Binding-site contacts:
Ligand atom C25 contacts residue LEU464 of chain 1.B at 3.6 Å (hydrophobic).
Ligand atom C25 contacts residue PHE467 of chain 1.B at 3.6 Å (hydrophobic).
Ligand atom C23 contacts residue PHE467 of chain 1.B at 3.6 Å (hydrophobic).
Ligand atom C24 contacts residue ILE491 of chain 1.B at 3.6 Å (hydrophobic).
Ligand atom C36 contacts residue ARG460 of chain 1.B at 3.7 Å.
Ligand atom C30 contacts residue ARG460 of chain 1.B at 3.7 Å.
Ligand atom C28 contacts residue MET447 of chain 1.B at 3.7 Å (hydrophobic).
Ligand atom C35 contacts residue ARG460 of chain 1.B at 3.5 Å.
Ligand atom C38 contacts residue ARG460 of chain 1.B at 3.9 Å.
Ligand atom CL2 contacts residue PHE443 of chain 1.B at 3.7 Å.
Ligand atom C23 contacts residue MET447 of chain 1.B at 3.5 Å (hydrophobic).
Ligand atom C29 contacts residue PHE467 of chain 1.B at 3.9 Å (hydrophobic).
Ligand atom C39 contacts residue ARG460 of chain 1.B at 3.8 Å.
Ligand atom C04 contacts residue PHE467 of chain 1.B at 3.9 Å (hydrophobic).
Ligand atom C27 contacts residue PHE467 of chain 1.B at 3.6 Å (hydrophobic).
Ligand atom C26 contacts residue PHE467 of chain 1.B at 3.7 Å (hydrophobic).
Ligand atom C04 contacts residue PHE425 of chain 1.B at 3.9 Å (hydrophobic).
Ligand atom O01 contacts residue LEU464 of chain 1.B at 3.8 Å.
Ligand atom C10 contacts residue LEU464 of chain 1.B at 2.9 Å (hydrophobic).
Ligand atom C24 contacts residue GLY468 of chain 1.B at 3.6 Å.
Ligand atom O02 contacts residue ARG460 of chain 1.B at 3.2 Å (salt-bridge).
Ligand atom C08 contacts residue LEU464 of chain 1.B at 3.5 Å (hydrophobic).
Ligand atom C22 contacts residue MET447 of chain 1.B at 3.6 Å (hydrophobic).
Ligand atom C22 contacts residue PHE467 of chain 1.B at 3.6 Å (hydrophobic).
Ligand atom C27 contacts residue MET447 of chain 1.B at 3.8 Å (hydrophobic).
Ligand atom CL contacts residue PHE425 of chain 1.B at 3.5 Å.
Ligand atom C18 contacts residue HIS421 of chain 1.B at 3.9 Å.
Ligand atom C34 contacts residue ARG460 of chain 1.B at 3.7 Å.
Ligand atom C31 contacts residue ARG460 of chain 1.B at 3.4 Å.
Ligand atom C37 contacts residue ASN457 of chain 1.B at 3.9 Å.
Ligand atom C09 contacts residue LEU464 of chain 1.B at 3.4 Å (hydrophobic).
Ligand atom C32 contacts residue ARG460 of chain 1.B at 3.4 Å.
Ligand atom C38 contacts residue ASN457 of chain 1.B at 3.8 Å.
Ligand atom CL contacts residue MET428 of chain 1.B at 3.5 Å.
Ligand atom CL contacts residue ALA424 of chain 1.B at 3.3 Å.
Ligand atom C24 contacts residue MET447 of chain 1.B at 3.8 Å (hydrophobic).
Ligand atom O03 contacts residue ARG460 of chain 1.B at 3.0 Å (salt-bridge).
Ligand atom C33 contacts residue ARG460 of chain 1.B at 3.4 Å.
Ligand atom C28 contacts residue PHE467 of chain 1.B at 3.5 Å (hydrophobic).
Ligand atom O04 contacts residue GLY454 of chain 1.B at 3.8 Å.

The protein below binds the small molecule below.
Small molecule (SMILES): Cc1cc(OCCCc2c3n(c4c(-c5c(C)nn(C)c5C)c(Cl)ccc24)CCCN(c2cc(C(=O)O)cc4c2ccn4C)C3=O)cc(C)c1Cl

Sequence of chain 1.B:
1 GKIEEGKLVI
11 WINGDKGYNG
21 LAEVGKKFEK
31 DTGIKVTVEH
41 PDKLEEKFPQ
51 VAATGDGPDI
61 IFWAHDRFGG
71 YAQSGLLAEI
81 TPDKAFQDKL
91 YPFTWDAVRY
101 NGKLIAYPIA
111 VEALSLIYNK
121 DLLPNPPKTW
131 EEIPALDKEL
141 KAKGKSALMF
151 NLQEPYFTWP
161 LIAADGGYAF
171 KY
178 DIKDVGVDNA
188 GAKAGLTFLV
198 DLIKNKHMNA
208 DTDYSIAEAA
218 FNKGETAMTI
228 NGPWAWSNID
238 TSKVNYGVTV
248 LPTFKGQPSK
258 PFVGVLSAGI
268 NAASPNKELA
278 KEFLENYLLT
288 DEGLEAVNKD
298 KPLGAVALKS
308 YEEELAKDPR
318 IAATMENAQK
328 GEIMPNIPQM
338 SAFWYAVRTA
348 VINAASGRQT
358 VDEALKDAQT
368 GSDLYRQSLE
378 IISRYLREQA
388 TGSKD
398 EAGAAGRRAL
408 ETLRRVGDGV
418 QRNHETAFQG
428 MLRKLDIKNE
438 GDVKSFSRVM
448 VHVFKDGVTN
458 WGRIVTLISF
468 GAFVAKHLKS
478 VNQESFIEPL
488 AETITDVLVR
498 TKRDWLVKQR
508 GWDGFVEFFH